Binding-site contacts:
Ligand atom P1 contacts residue 4LU1 of chain 1.B at 0.0 Å.
Ligand atom C8 contacts residue 4LU1 of chain 1.B at 0.1 Å.
Ligand atom O9 contacts residue 4LU1 of chain 1.B at 0.1 Å (h-bond).
Ligand atom N2 contacts residue 4LU1 of chain 1.B at 0.3 Å (h-bond).
Ligand atom O8 contacts residue 4LU1 of chain 1.B at 0.0 Å (h-bond).
Ligand atom C18 contacts residue 4LU1 of chain 1.B at 0.5 Å.
Ligand atom C9 contacts residue 4LU1 of chain 1.B at 0.1 Å.
Ligand atom N1 contacts residue 4LU1 of chain 1.B at 0.5 Å (h-bond).
Ligand atom O4 contacts residue GLN190 of chain 1.A at 2.8 Å (h-bond).
Ligand atom C17 contacts residue 4LU1 of chain 1.B at 0.4 Å.
Ligand atom C1 contacts residue 4LU1 of chain 1.B at 0.7 Å.
Ligand atom C2 contacts residue 4LU1 of chain 1.B at 0.3 Å.
Ligand atom N3 contacts residue 4LU1 of chain 1.B at 1.1 Å.
Ligand atom O1 contacts residue 4LU1 of chain 1.B at 0.6 Å (h-bond).
Ligand atom N4 contacts residue 4LU1 of chain 1.B at 0.4 Å (h-bond).
Ligand atom O2 contacts residue 4LU1 of chain 1.B at 0.4 Å (h-bond).
Ligand atom O4 contacts residue 4LU1 of chain 1.B at 0.3 Å (h-bond).
Ligand atom C14 contacts residue 4LU1 of chain 1.B at 0.3 Å.
Ligand atom C13 contacts residue 4LU1 of chain 1.B at 0.2 Å.
Ligand atom O7 contacts residue LYS391 of chain 1.A at 2.8 Å (salt-bridge).
Ligand atom O3 contacts residue ILE171 of chain 1.A at 2.6 Å (h-bond).
Ligand atom O7 contacts residue 4LU1 of chain 1.B at 0.2 Å (h-bond).
Ligand atom C6 contacts residue 4LU1 of chain 1.B at 0.1 Å.
Ligand atom C19 contacts residue 4LU1 of chain 1.B at 0.3 Å.
Ligand atom C10 contacts residue 4LU1 of chain 1.B at 0.1 Å.
Ligand atom C21 contacts residue 4LU1 of chain 1.B at 0.2 Å.
Ligand atom O5 contacts residue 4LU1 of chain 1.B at 0.2 Å (h-bond).
Ligand atom C11 contacts residue 4LU1 of chain 1.B at 0.1 Å.
Ligand atom C5 contacts residue 4LU1 of chain 1.B at 0.3 Å.
Ligand atom C22 contacts residue 4LU1 of chain 1.B at 0.1 Å.
Ligand atom O3 contacts residue 4LU1 of chain 1.B at 0.3 Å (h-bond).
Ligand atom O8 contacts residue MN1 of chain 1.D at 2.2 Å.
Ligand atom C16 contacts residue 4LU1 of chain 1.B at 0.3 Å.
Ligand atom C20 contacts residue 4LU1 of chain 1.B at 0.3 Å.
Ligand atom C7 contacts residue 4LU1 of chain 1.B at 0.2 Å.
Ligand atom O6 contacts residue 4LU1 of chain 1.B at 0.0 Å (h-bond).
Ligand atom C4 contacts residue 4LU1 of chain 1.B at 0.8 Å.
Ligand atom C3 contacts residue 4LU1 of chain 1.B at 0.6 Å.
Ligand atom C15 contacts residue 4LU1 of chain 1.B at 0.2 Å.
Ligand atom C12 contacts residue 4LU1 of chain 1.B at 0.1 Å.

The protein below binds the small molecule below.
Small molecule (SMILES): Cc1cc2c3c(c1C)C(C)(C)CC3=Nc1c(nc(O)[nH]c1=O)N2C[C@H](O)[C@H](O)[C@H](O)COP(=O)(O)O

Sequence of chain 1.A:
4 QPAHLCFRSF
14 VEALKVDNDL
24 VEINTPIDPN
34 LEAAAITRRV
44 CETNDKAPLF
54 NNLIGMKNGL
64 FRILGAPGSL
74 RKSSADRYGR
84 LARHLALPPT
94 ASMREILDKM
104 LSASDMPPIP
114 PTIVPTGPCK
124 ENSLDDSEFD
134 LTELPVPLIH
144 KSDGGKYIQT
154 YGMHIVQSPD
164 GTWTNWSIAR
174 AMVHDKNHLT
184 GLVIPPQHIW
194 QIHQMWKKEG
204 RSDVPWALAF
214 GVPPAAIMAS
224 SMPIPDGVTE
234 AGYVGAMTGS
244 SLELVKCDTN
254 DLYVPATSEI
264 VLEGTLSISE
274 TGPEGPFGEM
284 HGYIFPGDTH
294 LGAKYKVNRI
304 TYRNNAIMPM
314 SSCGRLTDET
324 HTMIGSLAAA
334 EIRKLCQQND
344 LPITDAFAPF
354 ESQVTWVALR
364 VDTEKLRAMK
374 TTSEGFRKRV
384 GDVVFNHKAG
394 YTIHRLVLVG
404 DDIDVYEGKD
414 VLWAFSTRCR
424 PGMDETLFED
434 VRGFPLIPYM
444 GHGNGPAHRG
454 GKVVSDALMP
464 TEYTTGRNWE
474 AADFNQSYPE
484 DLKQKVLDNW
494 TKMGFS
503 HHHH